This protein binds this small molecule.
Small molecule (SMILES): O=C(O)COP(=O)(O)O

Sequence of chain 1.A:
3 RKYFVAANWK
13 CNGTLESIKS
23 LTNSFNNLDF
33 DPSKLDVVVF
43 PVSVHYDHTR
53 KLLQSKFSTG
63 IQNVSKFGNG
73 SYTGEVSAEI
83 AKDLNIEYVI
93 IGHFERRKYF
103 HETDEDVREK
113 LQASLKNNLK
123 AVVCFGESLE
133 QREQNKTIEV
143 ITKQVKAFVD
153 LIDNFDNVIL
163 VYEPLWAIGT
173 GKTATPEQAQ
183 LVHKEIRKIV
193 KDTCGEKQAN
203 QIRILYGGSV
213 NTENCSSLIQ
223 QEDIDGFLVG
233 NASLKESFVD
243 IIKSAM

Binding-site contacts:
Ligand atom C2 contacts residue GLY232 of chain 1.A at 3.9 Å.
Ligand atom O1 contacts residue HIS95 of chain 1.A at 2.7 Å (h-bond).
Ligand atom O2 contacts residue GLU165 of chain 1.A at 2.3 Å (salt-bridge).
Ligand atom O1 contacts residue ASN10 of chain 1.A at 4.2 Å.
Ligand atom O2 contacts residue HIS95 of chain 1.A at 3.6 Å (h-bond).
Ligand atom P contacts residue GLY232 of chain 1.A at 3.7 Å.
Ligand atom O2P contacts residue SER211 of chain 1.A at 2.7 Å (h-bond).
Ligand atom C2 contacts residue LEU230 of chain 1.A at 3.7 Å (hydrophobic).
Ligand atom O1 contacts residue GLU165 of chain 1.A at 3.5 Å (salt-bridge).
Ligand atom O4P contacts residue VAL231 of chain 1.A at 3.9 Å.
Ligand atom C1 contacts residue HIS95 of chain 1.A at 3.7 Å.
Ligand atom O3P contacts residue GLY171 of chain 1.A at 3.9 Å.
Ligand atom O2 contacts residue ILE170 of chain 1.A at 4.0 Å.
Ligand atom O3P contacts residue LYS12 of chain 1.A at 4.0 Å.
Ligand atom O1P contacts residue ILE170 of chain 1.A at 3.8 Å.
Ligand atom O2P contacts residue GLY171 of chain 1.A at 2.7 Å (h-bond).
Ligand atom O3P contacts residue GLY232 of chain 1.A at 3.4 Å.
Ligand atom O4P contacts residue GLY232 of chain 1.A at 2.7 Å (h-bond).
Ligand atom P contacts residue ASN233 of chain 1.A at 3.9 Å.
Ligand atom O2P contacts residue GLY210 of chain 1.A at 3.6 Å.
Ligand atom C1 contacts residue GLU165 of chain 1.A at 3.4 Å.
Ligand atom O2P contacts residue ILE170 of chain 1.A at 3.6 Å.
Ligand atom P contacts residue GLY171 of chain 1.A at 3.8 Å.
Ligand atom O2 contacts residue LEU230 of chain 1.A at 4.0 Å.
Ligand atom O4P contacts residue ASN233 of chain 1.A at 3.8 Å.
Ligand atom O1 contacts residue ILE170 of chain 1.A at 3.9 Å.
Ligand atom O1 contacts residue LYS12 of chain 1.A at 3.0 Å (salt-bridge).
Ligand atom O4P contacts residue SER211 of chain 1.A at 3.6 Å.
Ligand atom C1 contacts residue LYS12 of chain 1.A at 4.0 Å.
Ligand atom O3P contacts residue ASN233 of chain 1.A at 3.0 Å (h-bond).
Ligand atom O1P contacts residue GLY171 of chain 1.A at 4.3 Å.
Ligand atom O1P contacts residue GLY232 of chain 1.A at 3.8 Å.
Ligand atom C1 contacts residue ILE170 of chain 1.A at 4.0 Å (hydrophobic).
Ligand atom P contacts residue SER211 of chain 1.A at 3.7 Å.
Ligand atom O2P contacts residue ALA169 of chain 1.A at 3.6 Å.
Ligand atom C2 contacts residue GLY209 of chain 1.A at 4.3 Å.
Ligand atom O4P contacts residue VAL212 of chain 1.A at 4.2 Å.
Ligand atom O1P contacts residue LYS12 of chain 1.A at 3.6 Å (salt-bridge).
Ligand atom C2 contacts residue GLY210 of chain 1.A at 3.6 Å.
Ligand atom O2 contacts residue GLY209 of chain 1.A at 4.3 Å.